Sequence of chain 1.A:
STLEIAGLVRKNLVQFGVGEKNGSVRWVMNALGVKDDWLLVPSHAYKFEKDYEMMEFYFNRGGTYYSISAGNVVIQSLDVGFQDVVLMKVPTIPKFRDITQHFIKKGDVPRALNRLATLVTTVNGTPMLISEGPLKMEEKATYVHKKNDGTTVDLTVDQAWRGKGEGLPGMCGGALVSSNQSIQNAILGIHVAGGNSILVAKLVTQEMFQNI

Binding-site contacts:
Ligand atom CB2 contacts residue HIS102 of chain 1.A at 3.8 Å.
Ligand atom CBZ contacts residue LEU8 of chain 1.A at 3.5 Å (hydrophobic).
Ligand atom O contacts residue HIS102 of chain 1.A at 4.3 Å.
Ligand atom C contacts residue HIS102 of chain 1.A at 3.8 Å.
Ligand atom C contacts residue GLN101 of chain 1.A at 4.2 Å.
Ligand atom CBZ contacts residue ARG97 of chain 1.A at 4.2 Å.
Ligand atom O contacts residue GLN101 of chain 1.A at 3.6 Å.
Ligand atom CB2 contacts residue ARG97 of chain 1.A at 3.5 Å.
Ligand atom CA contacts residue HIS102 of chain 1.A at 2.4 Å.
Ligand atom OG1 contacts residue ARG97 of chain 1.A at 4.2 Å.
Ligand atom OG2 contacts residue HIS102 of chain 1.A at 4.2 Å.
Ligand atom CA contacts residue ARG97 of chain 1.A at 4.5 Å.
Ligand atom N contacts residue HIS102 of chain 1.A at 2.9 Å (h-bond).
Ligand atom OG2 contacts residue ARG97 of chain 1.A at 2.6 Å (salt-bridge).
Ligand atom OEZ contacts residue GLN101 of chain 1.A at 4.5 Å.
Ligand atom CBZ contacts residue HIS102 of chain 1.A at 1.4 Å.

The small molecule below binds the protein below.
Small molecule (SMILES): C[C@H](NC(=O)OCc1ccccc1)C(=O)O